The protein below binds the small molecule below.
Small molecule (SMILES): Cc1ccccc1C

Sequence of chain 1.B:
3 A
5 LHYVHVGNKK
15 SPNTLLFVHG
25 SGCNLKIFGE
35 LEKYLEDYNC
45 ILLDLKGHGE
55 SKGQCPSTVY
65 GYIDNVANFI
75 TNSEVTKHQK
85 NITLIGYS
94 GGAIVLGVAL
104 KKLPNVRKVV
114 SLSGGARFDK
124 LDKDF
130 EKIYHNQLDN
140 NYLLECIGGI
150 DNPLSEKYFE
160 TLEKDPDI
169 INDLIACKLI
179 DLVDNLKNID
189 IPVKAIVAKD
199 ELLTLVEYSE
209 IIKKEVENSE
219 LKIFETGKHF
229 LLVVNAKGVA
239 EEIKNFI

Binding-site contacts:
Ligand atom C5 contacts residue LEU161 of chain 1.B at 3.9 Å (hydrophobic).
Ligand atom C3 contacts residue LEU142 of chain 1.B at 4.5 Å (hydrophobic).
Ligand atom C2' contacts residue HIS227 of chain 1.B at 3.2 Å.
Ligand atom C3 contacts residue MSE168 of chain 1.B at 4.4 Å.
Ligand atom C1 contacts residue TYR91 of chain 1.B at 3.8 Å (hydrophobic).
Ligand atom C1 contacts residue CYS27 of chain 1.B at 4.3 Å (hydrophobic).
Ligand atom C5 contacts residue HIS227 of chain 1.B at 4.3 Å.
Ligand atom C6 contacts residue TYR91 of chain 1.B at 3.7 Å (hydrophobic).
Ligand atom C2' contacts residue SER25 of chain 1.B at 3.7 Å.
Ligand atom C6 contacts residue LEU161 of chain 1.B at 4.2 Å (hydrophobic).
Ligand atom C3 contacts residue HIS227 of chain 1.B at 3.3 Å.
Ligand atom C1' contacts residue SER25 of chain 1.B at 3.0 Å.
Ligand atom C3 contacts residue LEU201 of chain 1.B at 3.8 Å (hydrophobic).
Ligand atom C4 contacts residue HIS227 of chain 1.B at 3.9 Å.
Ligand atom C1' contacts residue SER92 of chain 1.B at 3.1 Å.
Ligand atom C5 contacts residue ILE146 of chain 1.B at 3.9 Å (hydrophobic).
Ligand atom C1' contacts residue HIS227 of chain 1.B at 4.3 Å.
Ligand atom C4 contacts residue ILE146 of chain 1.B at 3.6 Å (hydrophobic).
Ligand atom C6 contacts residue SER25 of chain 1.B at 3.9 Å.
Ligand atom C6 contacts residue HIS227 of chain 1.B at 4.4 Å.
Ligand atom C1' contacts residue TYR91 of chain 1.B at 3.5 Å (hydrophobic).
Ligand atom C2 contacts residue SER92 of chain 1.B at 3.9 Å.
Ligand atom C2 contacts residue LEU201 of chain 1.B at 4.2 Å (hydrophobic).
Ligand atom C5 contacts residue PHE228 of chain 1.B at 4.1 Å (hydrophobic).
Ligand atom C2 contacts residue TYR91 of chain 1.B at 4.5 Å (hydrophobic).
Ligand atom C2 contacts residue MSE168 of chain 1.B at 4.5 Å.
Ligand atom C1 contacts residue SER92 of chain 1.B at 4.0 Å.
Ligand atom C4 contacts residue MSE168 of chain 1.B at 4.4 Å.
Ligand atom C1' contacts residue CYS27 of chain 1.B at 3.5 Å (hydrophobic).
Ligand atom C6 contacts residue CYS27 of chain 1.B at 4.2 Å (hydrophobic).
Ligand atom C2' contacts residue LEU201 of chain 1.B at 3.7 Å (hydrophobic).
Ligand atom C5 contacts residue TYR91 of chain 1.B at 4.1 Å (hydrophobic).
Ligand atom C5 contacts residue MSE168 of chain 1.B at 4.5 Å.
Ligand atom C2' contacts residue SER92 of chain 1.B at 3.0 Å.
Ligand atom C1' contacts residue GLY24 of chain 1.B at 3.5 Å.
Ligand atom C4 contacts residue LEU161 of chain 1.B at 4.5 Å (hydrophobic).
Ligand atom C2 contacts residue SER25 of chain 1.B at 3.9 Å.
Ligand atom C1 contacts residue SER25 of chain 1.B at 3.3 Å.
Ligand atom C1 contacts residue HIS227 of chain 1.B at 3.9 Å.
Ligand atom C2 contacts residue HIS227 of chain 1.B at 3.4 Å.